This small molecule binds to this protein.
Small molecule (SMILES): Nc1ncnc2c1ncn2[C@H]1C[C@H](O)[C@@H](COP(=O)(O)O)O1

Sequence of chain 1.C:
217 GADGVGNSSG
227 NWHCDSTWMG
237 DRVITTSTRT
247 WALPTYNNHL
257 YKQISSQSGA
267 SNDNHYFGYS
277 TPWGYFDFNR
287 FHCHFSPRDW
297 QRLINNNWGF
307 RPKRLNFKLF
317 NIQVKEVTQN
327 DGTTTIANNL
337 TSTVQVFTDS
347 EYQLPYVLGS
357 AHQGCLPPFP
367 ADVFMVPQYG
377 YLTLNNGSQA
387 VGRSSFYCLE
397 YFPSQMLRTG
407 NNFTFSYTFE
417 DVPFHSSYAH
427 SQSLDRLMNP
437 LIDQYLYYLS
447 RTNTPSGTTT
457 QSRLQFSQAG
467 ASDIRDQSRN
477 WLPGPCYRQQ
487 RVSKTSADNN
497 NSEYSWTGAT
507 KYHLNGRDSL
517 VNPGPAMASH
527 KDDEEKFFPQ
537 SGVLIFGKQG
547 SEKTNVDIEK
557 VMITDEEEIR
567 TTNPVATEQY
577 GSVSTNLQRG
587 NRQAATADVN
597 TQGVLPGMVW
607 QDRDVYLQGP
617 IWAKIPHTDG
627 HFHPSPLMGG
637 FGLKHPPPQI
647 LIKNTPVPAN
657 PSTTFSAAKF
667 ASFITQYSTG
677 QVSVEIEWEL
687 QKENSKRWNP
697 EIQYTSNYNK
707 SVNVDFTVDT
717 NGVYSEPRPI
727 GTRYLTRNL

Binding-site contacts:
Ligand atom N6 contacts residue VAL418 of chain 1.C at 3.5 Å.
Ligand atom C8 contacts residue PRO419 of chain 1.C at 4.4 Å (hydrophobic).
Ligand atom C4 contacts residue PRO419 of chain 1.C at 4.4 Å (hydrophobic).
Ligand atom N9 contacts residue HIS629 of chain 1.C at 4.3 Å.
Ligand atom C1' contacts residue HIS629 of chain 1.C at 3.8 Å.
Ligand atom C4 contacts residue SER631 of chain 1.C at 4.4 Å.
Ligand atom N6 contacts residue PRO419 of chain 1.C at 4.5 Å.
Ligand atom C6 contacts residue VAL418 of chain 1.C at 4.0 Å (hydrophobic).
Ligand atom N6 contacts residue PHE637 of chain 1.C at 4.0 Å.
Ligand atom O5' contacts residue PRO630 of chain 1.C at 3.9 Å.
Ligand atom N1 contacts residue GLY638 of chain 1.C at 3.5 Å (h-bond).
Ligand atom O1P contacts residue PRO630 of chain 1.C at 4.3 Å.
Ligand atom N6 contacts residue SER631 of chain 1.C at 4.2 Å.
Ligand atom C1' contacts residue PRO630 of chain 1.C at 4.0 Å (hydrophobic).
Ligand atom N7 contacts residue HIS629 of chain 1.C at 4.3 Å.
Ligand atom C2 contacts residue PRO630 of chain 1.C at 3.5 Å (hydrophobic).
Ligand atom C2' contacts residue HIS629 of chain 1.C at 4.4 Å.
Ligand atom C5 contacts residue PRO419 of chain 1.C at 4.0 Å (hydrophobic).
Ligand atom P contacts residue PRO630 of chain 1.C at 4.5 Å.
Ligand atom O4' contacts residue PRO630 of chain 1.C at 3.4 Å.
Ligand atom C6 contacts residue PRO630 of chain 1.C at 4.3 Å (hydrophobic).
Ligand atom N7 contacts residue PRO419 of chain 1.C at 4.0 Å.
Ligand atom C8 contacts residue SER631 of chain 1.C at 3.8 Å.
Ligand atom P contacts residue HIS627 of chain 1.C at 4.0 Å.
Ligand atom N6 contacts residue GLY638 of chain 1.C at 3.0 Å (h-bond).
Ligand atom C8 contacts residue HIS629 of chain 1.C at 3.6 Å.
Ligand atom N7 contacts residue SER631 of chain 1.C at 3.3 Å.
Ligand atom N3 contacts residue PRO630 of chain 1.C at 3.3 Å.
Ligand atom C6 contacts residue GLY638 of chain 1.C at 3.9 Å.
Ligand atom N1 contacts residue PRO419 of chain 1.C at 4.4 Å.
Ligand atom O4' contacts residue HIS629 of chain 1.C at 4.2 Å.
Ligand atom C6 contacts residue PRO419 of chain 1.C at 4.1 Å (hydrophobic).
Ligand atom C5 contacts residue PRO630 of chain 1.C at 4.1 Å (hydrophobic).
Ligand atom N9 contacts residue PRO630 of chain 1.C at 4.0 Å.
Ligand atom C5 contacts residue SER631 of chain 1.C at 3.9 Å.
Ligand atom O1P contacts residue LYS640 of chain 1.C at 4.4 Å.
Ligand atom N1 contacts residue PRO630 of chain 1.C at 4.0 Å.
Ligand atom C4 contacts residue PRO630 of chain 1.C at 3.6 Å (hydrophobic).
Ligand atom C6 contacts residue SER631 of chain 1.C at 4.3 Å.
Ligand atom N1 contacts residue VAL418 of chain 1.C at 4.1 Å.